Binding-site contacts:
Ligand atom C1 contacts residue THR155 of chain 57.A at 3.3 Å.
Ligand atom O5 contacts residue HIS149 of chain 57.A at 3.6 Å.
Ligand atom C4 contacts residue ASN153 of chain 57.A at 4.2 Å.
Ligand atom C7 contacts residue ASN153 of chain 57.A at 4.1 Å.
Ligand atom C1 contacts residue HIS149 of chain 57.A at 3.5 Å.
Ligand atom C1 contacts residue HIS158 of chain 57.A at 4.1 Å.
Ligand atom N2 contacts residue ASN153 of chain 57.A at 3.1 Å (h-bond).
Ligand atom C1 contacts residue ASN153 of chain 57.A at 1.4 Å.
Ligand atom C2 contacts residue ASN153 of chain 57.A at 2.6 Å.
Ligand atom O6 contacts residue HIS149 of chain 57.A at 3.2 Å.
Ligand atom C8 contacts residue ASN153 of chain 57.A at 4.4 Å.
Ligand atom C6 contacts residue HIS158 of chain 57.A at 4.2 Å.
Ligand atom O6 contacts residue HIS158 of chain 57.A at 4.2 Å.
Ligand atom C5 contacts residue ASN153 of chain 57.A at 3.6 Å.
Ligand atom N2 contacts residue HIS149 of chain 57.A at 4.3 Å.
Ligand atom C5 contacts residue HIS149 of chain 57.A at 3.6 Å.
Ligand atom C5 contacts residue HIS158 of chain 57.A at 4.4 Å.
Ligand atom C5 contacts residue THR155 of chain 57.A at 4.0 Å.
Ligand atom O5 contacts residue ASN153 of chain 57.A at 2.2 Å (h-bond).
Ligand atom C7 contacts residue HIS149 of chain 57.A at 4.3 Å.
Ligand atom C8 contacts residue GLY102 of chain 8.A at 3.6 Å.
Ligand atom O7 contacts residue HIS149 of chain 57.A at 3.3 Å.
Ligand atom O5 contacts residue THR155 of chain 57.A at 3.4 Å (h-bond).
Ligand atom O3 contacts residue HIS149 of chain 57.A at 4.0 Å.
Ligand atom C6 contacts residue GLY156 of chain 57.A at 4.0 Å.
Ligand atom C6 contacts residue HIS149 of chain 57.A at 4.3 Å.
Ligand atom O4 contacts residue HIS149 of chain 57.A at 4.3 Å.
Ligand atom O5 contacts residue HIS158 of chain 57.A at 3.4 Å.
Ligand atom C2 contacts residue HIS149 of chain 57.A at 3.5 Å.
Ligand atom C3 contacts residue HIS149 of chain 57.A at 4.0 Å.
Ligand atom O5 contacts residue GLY156 of chain 57.A at 4.2 Å.
Ligand atom C4 contacts residue HIS149 of chain 57.A at 3.4 Å.
Ligand atom C5 contacts residue GLY156 of chain 57.A at 4.3 Å.
Ligand atom C3 contacts residue ASN153 of chain 57.A at 3.9 Å.

Sequence of chain 57.A:
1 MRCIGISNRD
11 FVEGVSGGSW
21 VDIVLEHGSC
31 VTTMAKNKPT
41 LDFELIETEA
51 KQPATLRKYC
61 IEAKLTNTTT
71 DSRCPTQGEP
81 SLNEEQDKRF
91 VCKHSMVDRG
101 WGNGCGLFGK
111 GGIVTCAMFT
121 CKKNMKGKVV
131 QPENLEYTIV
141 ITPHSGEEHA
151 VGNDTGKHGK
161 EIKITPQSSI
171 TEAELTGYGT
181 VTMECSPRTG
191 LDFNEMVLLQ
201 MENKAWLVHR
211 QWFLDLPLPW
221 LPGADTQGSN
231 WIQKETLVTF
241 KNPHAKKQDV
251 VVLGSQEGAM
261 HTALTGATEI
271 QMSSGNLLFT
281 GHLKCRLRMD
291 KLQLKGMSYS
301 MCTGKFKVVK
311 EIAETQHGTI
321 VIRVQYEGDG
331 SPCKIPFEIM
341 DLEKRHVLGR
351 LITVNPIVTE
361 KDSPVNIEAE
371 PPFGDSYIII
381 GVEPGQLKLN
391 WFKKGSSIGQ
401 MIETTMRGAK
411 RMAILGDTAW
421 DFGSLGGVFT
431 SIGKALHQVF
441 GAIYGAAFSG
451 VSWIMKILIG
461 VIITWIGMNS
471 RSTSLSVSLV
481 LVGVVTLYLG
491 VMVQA

The protein below binds the small molecule below.
Small molecule (SMILES): CC(=O)N[C@H]1[C@H](O[C@H]2[C@H](O)[C@@H](NC(C)=O)CO[C@@H]2CO)O[C@H](CO)[C@@H](O)[C@@H]1O

Sequence of chain 8.A:
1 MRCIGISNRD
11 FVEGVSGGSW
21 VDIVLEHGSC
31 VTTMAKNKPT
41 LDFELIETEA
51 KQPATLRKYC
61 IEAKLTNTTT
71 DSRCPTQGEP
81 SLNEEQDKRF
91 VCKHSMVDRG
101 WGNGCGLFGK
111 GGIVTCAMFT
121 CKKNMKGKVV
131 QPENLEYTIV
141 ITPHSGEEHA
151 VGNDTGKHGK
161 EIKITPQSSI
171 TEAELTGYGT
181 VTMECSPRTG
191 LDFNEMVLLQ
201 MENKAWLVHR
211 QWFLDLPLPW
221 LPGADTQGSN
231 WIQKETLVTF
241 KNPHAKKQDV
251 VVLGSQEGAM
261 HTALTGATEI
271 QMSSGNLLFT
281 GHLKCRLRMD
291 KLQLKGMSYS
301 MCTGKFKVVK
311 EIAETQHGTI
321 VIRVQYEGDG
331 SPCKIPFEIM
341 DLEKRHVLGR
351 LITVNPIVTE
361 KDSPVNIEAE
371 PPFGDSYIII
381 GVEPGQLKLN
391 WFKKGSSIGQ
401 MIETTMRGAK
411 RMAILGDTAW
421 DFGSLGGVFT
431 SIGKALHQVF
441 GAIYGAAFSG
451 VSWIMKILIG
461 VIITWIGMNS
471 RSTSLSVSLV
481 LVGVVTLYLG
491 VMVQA